Sequence of chain 1.B:
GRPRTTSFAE

Binding-site contacts:
Ligand atom N7 contacts residue MET84 of chain 1.A at 3.5 Å.
Ligand atom O1G contacts residue SER7 of chain 1.B at 2.6 Å (h-bond).
Ligand atom PG contacts residue ASP148 of chain 1.A at 3.5 Å.
Ligand atom O2B contacts residue MN1 of chain 1.E at 2.2 Å.
Ligand atom O1A contacts residue ASP148 of chain 1.A at 3.4 Å.
Ligand atom O2A contacts residue ASP148 of chain 1.A at 3.1 Å (salt-bridge).
Ligand atom O2G contacts residue ASP148 of chain 1.A at 3.1 Å (salt-bridge).
Ligand atom O2A contacts residue ASN135 of chain 1.A at 3.4 Å (h-bond).
Ligand atom N7 contacts residue THR147 of chain 1.A at 2.8 Å (h-bond).
Ligand atom O3A contacts residue LYS36 of chain 1.A at 3.5 Å (salt-bridge).
Ligand atom N6 contacts residue THR68 of chain 1.A at 3.6 Å.
Ligand atom O3' contacts residue GLU134 of chain 1.A at 2.8 Å (salt-bridge).
Ligand atom N3B contacts residue MN1 of chain 1.E at 3.5 Å.
Ligand atom O2B contacts residue ASP148 of chain 1.A at 2.9 Å (salt-bridge).
Ligand atom N1 contacts residue ALA87 of chain 1.A at 3.2 Å (h-bond).
Ligand atom O5' contacts residue VAL21 of chain 1.A at 3.4 Å.
Ligand atom O3' contacts residue ARG4 of chain 1.B at 3.5 Å (salt-bridge).
Ligand atom O3' contacts residue GLU91 of chain 1.A at 2.9 Å (salt-bridge).
Ligand atom O1G contacts residue ASP148 of chain 1.A at 3.4 Å (salt-bridge).
Ligand atom O2G contacts residue LYS132 of chain 1.A at 2.8 Å (salt-bridge).
Ligand atom O1A contacts residue LYS36 of chain 1.A at 2.9 Å (salt-bridge).
Ligand atom N3 contacts residue MET137 of chain 1.A at 3.3 Å.
Ligand atom O2G contacts residue MN1 of chain 1.D at 2.1 Å.
Ligand atom N3B contacts residue ASP148 of chain 1.A at 3.6 Å (salt-bridge).
Ligand atom O4' contacts residue VAL21 of chain 1.A at 3.4 Å.
Ligand atom PG contacts residue MN1 of chain 1.E at 3.2 Å.
Ligand atom N1 contacts residue ALA34 of chain 1.A at 3.5 Å.
Ligand atom O3G contacts residue SER7 of chain 1.B at 3.0 Å (h-bond).
Ligand atom O2A contacts residue MN1 of chain 1.D at 2.0 Å.
Ligand atom PG contacts residue MN1 of chain 1.D at 3.0 Å.
Ligand atom PB contacts residue MN1 of chain 1.E at 3.4 Å.
Ligand atom PG contacts residue SER7 of chain 1.B at 3.6 Å.
Ligand atom N3 contacts residue PHE294 of chain 1.A at 3.5 Å.
Ligand atom O2' contacts residue GLU91 of chain 1.A at 2.6 Å (salt-bridge).
Ligand atom O1G contacts residue MN1 of chain 1.E at 2.2 Å.
Ligand atom C2' contacts residue GLU91 of chain 1.A at 3.6 Å.
Ligand atom N6 contacts residue GLU85 of chain 1.A at 3.0 Å (salt-bridge).
Ligand atom PA contacts residue MN1 of chain 1.D at 3.4 Å.
Ligand atom N3B contacts residue MN1 of chain 1.D at 2.8 Å.
Ligand atom O2B contacts residue LYS36 of chain 1.A at 3.0 Å (salt-bridge).

Sequence of chain 1.A:
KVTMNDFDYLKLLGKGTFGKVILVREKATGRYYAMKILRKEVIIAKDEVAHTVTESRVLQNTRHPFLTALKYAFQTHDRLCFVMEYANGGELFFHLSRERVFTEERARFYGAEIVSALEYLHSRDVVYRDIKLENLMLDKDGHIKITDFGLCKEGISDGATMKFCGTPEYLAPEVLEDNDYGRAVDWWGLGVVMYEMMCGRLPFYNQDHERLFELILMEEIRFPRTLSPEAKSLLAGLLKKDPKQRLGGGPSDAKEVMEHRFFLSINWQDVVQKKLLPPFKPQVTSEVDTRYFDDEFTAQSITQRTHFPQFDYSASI

A protein and the small-molecule ligand that binds it are described below.
Small molecule (SMILES): Nc1ncnc2c1ncn2[C@@H]1O[C@H](CO[P](=O)(O)O[P](=O)(O)NP(=O)(O)O)[C@@H](O)[C@H]1O